Sequence of chain 17.C:
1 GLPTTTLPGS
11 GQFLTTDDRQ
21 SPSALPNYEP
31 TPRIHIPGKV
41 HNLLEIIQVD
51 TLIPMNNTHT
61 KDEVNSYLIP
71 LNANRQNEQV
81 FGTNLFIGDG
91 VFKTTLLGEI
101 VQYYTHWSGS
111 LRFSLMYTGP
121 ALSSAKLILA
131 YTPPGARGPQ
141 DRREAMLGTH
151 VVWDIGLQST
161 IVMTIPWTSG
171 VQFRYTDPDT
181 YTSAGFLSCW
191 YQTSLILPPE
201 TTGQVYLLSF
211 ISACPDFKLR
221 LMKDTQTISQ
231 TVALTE

Sequence of chain 17.A:
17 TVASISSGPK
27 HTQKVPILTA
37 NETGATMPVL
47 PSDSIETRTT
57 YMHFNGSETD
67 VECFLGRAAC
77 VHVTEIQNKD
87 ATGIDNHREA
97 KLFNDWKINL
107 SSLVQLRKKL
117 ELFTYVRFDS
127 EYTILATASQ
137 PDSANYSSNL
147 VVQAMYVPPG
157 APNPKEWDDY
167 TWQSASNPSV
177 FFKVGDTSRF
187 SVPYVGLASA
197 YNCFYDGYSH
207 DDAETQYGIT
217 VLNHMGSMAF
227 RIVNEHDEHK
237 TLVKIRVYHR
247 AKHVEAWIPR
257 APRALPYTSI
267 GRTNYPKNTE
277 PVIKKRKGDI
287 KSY

Sequence of chain 18.C:
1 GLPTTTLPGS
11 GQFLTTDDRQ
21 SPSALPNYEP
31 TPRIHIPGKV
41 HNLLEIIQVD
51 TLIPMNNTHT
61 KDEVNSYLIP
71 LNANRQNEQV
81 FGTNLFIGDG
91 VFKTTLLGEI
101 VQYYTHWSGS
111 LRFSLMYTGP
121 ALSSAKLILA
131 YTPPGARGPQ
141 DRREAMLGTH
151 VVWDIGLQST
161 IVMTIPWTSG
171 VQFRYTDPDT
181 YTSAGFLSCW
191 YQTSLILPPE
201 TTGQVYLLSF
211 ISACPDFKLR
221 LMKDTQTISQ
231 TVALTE

Binding-site contacts:
Ligand atom C2A contacts residue PHE186 of chain 17.A at 3.3 Å (hydrophobic).
Ligand atom C3D contacts residue LEU116 of chain 17.A at 3.6 Å (hydrophobic).
Ligand atom O1A contacts residue ALA150 of chain 17.A at 3.8 Å.
Ligand atom C1C contacts residue TYR128 of chain 17.A at 3.5 Å (hydrophobic).
Ligand atom C3B contacts residue MET224 of chain 17.A at 3.4 Å (hydrophobic).
Ligand atom N3A contacts residue PRO174 of chain 17.A at 3.6 Å (h-bond).
Ligand atom C1B contacts residue VAL188 of chain 17.A at 3.8 Å (hydrophobic).
Ligand atom C6B contacts residue VAL188 of chain 17.A at 3.8 Å (hydrophobic).
Ligand atom C2B contacts residue MET224 of chain 17.A at 3.6 Å (hydrophobic).
Ligand atom CL1 contacts residue VAL188 of chain 17.A at 3.5 Å.
Ligand atom C5B contacts residue TYR152 of chain 17.A at 3.8 Å (hydrophobic).
Ligand atom CL1 contacts residue LEU25 of chain 17.C at 3.5 Å.
Ligand atom C1B contacts residue TYR152 of chain 17.A at 3.8 Å (hydrophobic).
Ligand atom C5 contacts residue LEU106 of chain 17.A at 3.5 Å (hydrophobic).
Ligand atom C3C contacts residue ILE104 of chain 17.A at 3.6 Å (hydrophobic).
Ligand atom C4A contacts residue SER175 of chain 17.A at 3.8 Å.
Ligand atom O1 contacts residue MET221 of chain 17.A at 3.1 Å (h-bond).
Ligand atom C5A contacts residue PHE186 of chain 17.A at 3.5 Å (hydrophobic).
Ligand atom O1A contacts residue PHE186 of chain 17.A at 2.9 Å.
Ligand atom C31 contacts residue ASN219 of chain 17.A at 3.8 Å.
Ligand atom C31 contacts residue LEU106 of chain 17.A at 3.8 Å (hydrophobic).
Ligand atom C4 contacts residue LEU106 of chain 17.A at 2.5 Å (hydrophobic).
Ligand atom O1D contacts residue SER107 of chain 17.A at 3.2 Å.
Ligand atom C3B contacts residue PHE186 of chain 17.A at 3.7 Å (hydrophobic).
Ligand atom C5A contacts residue VAL176 of chain 17.A at 3.2 Å (hydrophobic).
Ligand atom C4C contacts residue TYR128 of chain 17.A at 3.5 Å (hydrophobic).
Ligand atom C4A contacts residue PRO174 of chain 17.A at 3.3 Å (hydrophobic).
Ligand atom CL2 contacts residue ILE104 of chain 17.A at 3.1 Å.
Ligand atom O1B contacts residue TYR152 of chain 17.A at 3.8 Å.
Ligand atom C5A contacts residue ALA150 of chain 17.A at 3.2 Å (hydrophobic).
Ligand atom C4A contacts residue VAL176 of chain 17.A at 3.7 Å (hydrophobic).
Ligand atom C4B contacts residue PHE186 of chain 17.A at 3.4 Å (hydrophobic).
Ligand atom N2 contacts residue ASN219 of chain 17.A at 3.4 Å (h-bond).
Ligand atom N2 contacts residue MET221 of chain 17.A at 3.5 Å (h-bond).
Ligand atom C2D contacts residue SER107 of chain 17.A at 3.8 Å.
Ligand atom C3 contacts residue LEU106 of chain 17.A at 3.4 Å (hydrophobic).
Ligand atom C5C contacts residue VAL188 of chain 17.A at 2.9 Å (hydrophobic).
Ligand atom CL2 contacts residue MET224 of chain 17.A at 2.9 Å.
Ligand atom N3A contacts residue ALA24 of chain 17.C at 3.6 Å.
Ligand atom C6B contacts residue TYR152 of chain 17.A at 3.8 Å (hydrophobic).

The protein below binds the small molecule below.
Small molecule (SMILES): OCCOCOCc1cc(CCCCCOc2c(Cl)cc(C3=NCCO3)cc2Cl)on1